Sequence of chain 1.D:
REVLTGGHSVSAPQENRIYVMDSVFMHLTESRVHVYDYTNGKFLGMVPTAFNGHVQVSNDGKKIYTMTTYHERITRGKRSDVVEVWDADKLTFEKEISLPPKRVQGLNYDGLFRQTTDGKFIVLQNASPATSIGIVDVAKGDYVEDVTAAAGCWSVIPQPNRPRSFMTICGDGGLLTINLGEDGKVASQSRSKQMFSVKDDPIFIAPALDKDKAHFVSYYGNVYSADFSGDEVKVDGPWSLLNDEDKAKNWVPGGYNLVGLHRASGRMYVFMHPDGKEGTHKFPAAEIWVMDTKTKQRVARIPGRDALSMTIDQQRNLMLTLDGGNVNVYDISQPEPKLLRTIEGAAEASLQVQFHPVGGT

Binding-site contacts:
Ligand atom C1' contacts residue ASN112 of chain 1.A at 4.1 Å.
Ligand atom C5' contacts residue VAL111 of chain 1.A at 4.0 Å (hydrophobic).
Ligand atom C contacts residue VAL111 of chain 1.A at 3.7 Å (hydrophobic).
Ligand atom C2' contacts residue ASN112 of chain 1.A at 3.7 Å.
Ligand atom O contacts residue TRP113 of chain 1.A at 3.1 Å (h-bond).
Ligand atom C4' contacts residue LEU107 of chain 1.D at 4.2 Å (hydrophobic).
Ligand atom CA contacts residue PHE25 of chain 1.D at 4.1 Å (hydrophobic).
Ligand atom C contacts residue PHE122 of chain 1.A at 3.8 Å (hydrophobic).
Ligand atom C3' contacts residue PHE25 of chain 1.D at 4.0 Å (hydrophobic).
Ligand atom C6' contacts residue ASN109 of chain 1.A at 4.2 Å.
Ligand atom O contacts residue PHE122 of chain 1.A at 3.8 Å.
Ligand atom C contacts residue TQQ62 of chain 1.A at 1.5 Å.
Ligand atom O contacts residue VAL111 of chain 1.A at 3.3 Å (h-bond).
Ligand atom CA contacts residue ASP37 of chain 1.A at 3.2 Å.
Ligand atom C1' contacts residue PHE25 of chain 1.D at 3.9 Å (hydrophobic).
Ligand atom C5' contacts residue LEU107 of chain 1.D at 3.7 Å (hydrophobic).
Ligand atom CA contacts residue TQQ62 of chain 1.A at 2.6 Å.
Ligand atom C2' contacts residue PHE25 of chain 1.D at 3.9 Å (hydrophobic).
Ligand atom O contacts residue ASP81 of chain 1.A at 2.6 Å (salt-bridge).
Ligand atom O contacts residue ASN112 of chain 1.A at 3.4 Å.
Ligand atom CA contacts residue PHE122 of chain 1.A at 3.7 Å (hydrophobic).
Ligand atom C2' contacts residue PHE122 of chain 1.A at 4.0 Å (hydrophobic).
Ligand atom C3' contacts residue LEU28 of chain 1.D at 4.0 Å (hydrophobic).
Ligand atom C contacts residue ASP81 of chain 1.A at 3.5 Å.
Ligand atom O contacts residue TQQ62 of chain 1.A at 2.3 Å (h-bond).
Ligand atom C4' contacts residue GLY106 of chain 1.D at 3.9 Å.
Ligand atom C4' contacts residue PHE25 of chain 1.D at 4.1 Å (hydrophobic).
Ligand atom C1' contacts residue TQQ62 of chain 1.A at 3.7 Å.
Ligand atom C1' contacts residue ASP37 of chain 1.A at 4.2 Å.
Ligand atom C5' contacts residue ASP110 of chain 1.A at 3.9 Å.
Ligand atom C6' contacts residue ASP37 of chain 1.A at 3.8 Å.
Ligand atom C6' contacts residue PHE25 of chain 1.D at 4.0 Å (hydrophobic).
Ligand atom C4' contacts residue ASN112 of chain 1.A at 4.0 Å.
Ligand atom C contacts residue ASP37 of chain 1.A at 3.5 Å.
Ligand atom C5' contacts residue PHE25 of chain 1.D at 4.1 Å (hydrophobic).
Ligand atom C6' contacts residue TQQ62 of chain 1.A at 4.2 Å.
Ligand atom C1' contacts residue VAL111 of chain 1.A at 4.0 Å (hydrophobic).
Ligand atom C3' contacts residue ASN112 of chain 1.A at 3.5 Å.
Ligand atom C6' contacts residue VAL111 of chain 1.A at 3.8 Å (hydrophobic).
Ligand atom C5' contacts residue ASN112 of chain 1.A at 4.2 Å.

A small-molecule ligand and the protein it binds are described below.
Small molecule (SMILES): O=CCc1ccccc1

Sequence of chain 1.A:
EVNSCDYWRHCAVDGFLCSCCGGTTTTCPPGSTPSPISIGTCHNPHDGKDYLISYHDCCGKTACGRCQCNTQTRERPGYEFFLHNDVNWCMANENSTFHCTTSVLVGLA